Sequence of chain 2.D:
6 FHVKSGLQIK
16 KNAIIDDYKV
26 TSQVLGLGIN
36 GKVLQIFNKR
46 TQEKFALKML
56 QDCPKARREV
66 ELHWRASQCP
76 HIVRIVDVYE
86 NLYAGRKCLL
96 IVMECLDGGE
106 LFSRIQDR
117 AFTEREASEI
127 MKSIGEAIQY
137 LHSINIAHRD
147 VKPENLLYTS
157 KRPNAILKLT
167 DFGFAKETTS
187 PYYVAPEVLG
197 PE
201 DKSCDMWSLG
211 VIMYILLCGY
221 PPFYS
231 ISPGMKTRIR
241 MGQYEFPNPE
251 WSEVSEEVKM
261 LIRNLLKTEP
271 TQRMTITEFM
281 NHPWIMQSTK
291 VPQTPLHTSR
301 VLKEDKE

A small-molecule ligand and the protein it binds are described below.
Small molecule (SMILES): c1cc2nc(N[C@H]3CCCNC3)c3c(n2n1)NCC3

Binding-site contacts:
Ligand atom N12 contacts residue ALA51 of chain 2.D at 4.2 Å.
Ligand atom N3 contacts residue LEU101 of chain 2.D at 2.7 Å (h-bond).
Ligand atom N8 contacts residue ASN151 of chain 2.D at 3.2 Å (h-bond).
Ligand atom C4 contacts residue LEU30 of chain 2.D at 4.0 Å (hydrophobic).
Ligand atom C5 contacts residue LEU30 of chain 2.D at 3.5 Å (hydrophobic).
Ligand atom C7 contacts residue GLU150 of chain 2.D at 3.4 Å.
Ligand atom C1 contacts residue LEU153 of chain 2.D at 3.4 Å (hydrophobic).
Ligand atom N8 contacts residue ASP167 of chain 2.D at 3.1 Å (salt-bridge).
Ligand atom C4 contacts residue LEU153 of chain 2.D at 4.1 Å (hydrophobic).
Ligand atom C15 contacts residue VAL78 of chain 2.D at 3.7 Å (hydrophobic).
Ligand atom C15 contacts residue LEU101 of chain 2.D at 4.0 Å (hydrophobic).
Ligand atom C10 contacts residue ASP167 of chain 2.D at 3.4 Å.
Ligand atom C14 contacts residue VAL78 of chain 2.D at 4.2 Å (hydrophobic).
Ligand atom N16 contacts residue LEU101 of chain 2.D at 3.2 Å (h-bond).
Ligand atom C2 contacts residue LEU101 of chain 2.D at 3.7 Å (hydrophobic).
Ligand atom N16 contacts residue CYS100 of chain 2.D at 3.8 Å.
Ligand atom C15 contacts residue ALA51 of chain 2.D at 3.8 Å (hydrophobic).
Ligand atom C2 contacts residue LEU153 of chain 2.D at 3.8 Å (hydrophobic).
Ligand atom C9 contacts residue GLU150 of chain 2.D at 4.0 Å.
Ligand atom C5 contacts residue LEU153 of chain 2.D at 3.8 Å (hydrophobic).
Ligand atom N16 contacts residue ALA51 of chain 2.D at 3.7 Å.
Ligand atom N19 contacts residue LEU153 of chain 2.D at 4.1 Å.
Ligand atom N18 contacts residue LEU153 of chain 2.D at 4.1 Å.
Ligand atom N3 contacts residue LEU153 of chain 2.D at 4.2 Å.
Ligand atom C10 contacts residue LEU32 of chain 2.D at 3.9 Å (hydrophobic).
Ligand atom C17 contacts residue LEU153 of chain 2.D at 3.6 Å (hydrophobic).
Ligand atom N16 contacts residue GLU99 of chain 2.D at 3.4 Å (salt-bridge).
Ligand atom C9 contacts residue ASN151 of chain 2.D at 3.3 Å.
Ligand atom C7 contacts residue LEU153 of chain 2.D at 4.0 Å (hydrophobic).
Ligand atom C10 contacts residue GLY33 of chain 2.D at 3.8 Å.
Ligand atom C15 contacts residue GLU99 of chain 2.D at 3.2 Å.
Ligand atom C11 contacts residue LEU32 of chain 2.D at 3.7 Å (hydrophobic).
Ligand atom C4 contacts residue LEU101 of chain 2.D at 3.1 Å (hydrophobic).
Ligand atom C7 contacts residue ASP167 of chain 2.D at 4.0 Å.
Ligand atom N8 contacts residue GLU150 of chain 2.D at 3.0 Å (salt-bridge).
Ligand atom N12 contacts residue LEU101 of chain 2.D at 4.1 Å.
Ligand atom C14 contacts residue MET98 of chain 2.D at 4.0 Å (hydrophobic).
Ligand atom C6 contacts residue ASP167 of chain 2.D at 4.1 Å.
Ligand atom N8 contacts residue THR166 of chain 2.D at 4.0 Å.
Ligand atom C9 contacts residue ASP167 of chain 2.D at 3.4 Å.